A protein and the small-molecule ligand that binds it are described below.
Small molecule (SMILES): O=CCP(=O)(O)O

Binding-site contacts:
Ligand atom C2 contacts residue ARG293 of chain 1.B at 4.5 Å.
Ligand atom C2 contacts residue GLU257 of chain 1.B at 3.6 Å.
Ligand atom O2 contacts residue MET166 of chain 1.B at 3.7 Å.
Ligand atom P contacts residue THR295 of chain 1.B at 4.0 Å.
Ligand atom C1 contacts residue CYS294 of chain 1.B at 2.8 Å (hydrophobic).
Ligand atom P contacts residue CYS294 of chain 1.B at 3.5 Å.
Ligand atom O2 contacts residue ARG293 of chain 1.B at 3.7 Å.
Ligand atom O2 contacts residue CYS294 of chain 1.B at 2.6 Å (h-bond).
Ligand atom C1 contacts residue HIS162 of chain 1.B at 4.3 Å.
Ligand atom O2P contacts residue HIS162 of chain 1.B at 2.8 Å (h-bond).
Ligand atom P contacts residue ARG450 of chain 1.B at 4.0 Å.
Ligand atom O2 contacts residue GLU257 of chain 1.B at 4.5 Å.
Ligand atom C2 contacts residue THR295 of chain 1.B at 4.4 Å.
Ligand atom O1P contacts residue ARG293 of chain 1.B at 3.5 Å (salt-bridge).
Ligand atom O2 contacts residue ASN161 of chain 1.B at 3.8 Å.
Ligand atom O3P contacts residue PHE456 of chain 1.B at 4.1 Å.
Ligand atom O2 contacts residue THR295 of chain 1.B at 4.5 Å.
Ligand atom P contacts residue ARG111 of chain 1.B at 3.9 Å.
Ligand atom O2 contacts residue HIS162 of chain 1.B at 4.1 Å.
Ligand atom C1 contacts residue MET166 of chain 1.B at 3.9 Å (hydrophobic).
Ligand atom O2P contacts residue THR295 of chain 1.B at 4.0 Å.
Ligand atom C1 contacts residue PHE456 of chain 1.B at 4.1 Å (hydrophobic).
Ligand atom O3P contacts residue ARG450 of chain 1.B at 3.9 Å.
Ligand atom O1P contacts residue ARG450 of chain 1.B at 3.1 Å (salt-bridge).
Ligand atom O3P contacts residue CYS294 of chain 1.B at 3.4 Å (h-bond).
Ligand atom C1 contacts residue GLU257 of chain 1.B at 3.8 Å.
Ligand atom O1P contacts residue HIS162 of chain 1.B at 4.0 Å.
Ligand atom O2P contacts residue ARG111 of chain 1.B at 3.7 Å.
Ligand atom O3P contacts residue THR295 of chain 1.B at 2.7 Å (h-bond).
Ligand atom O3P contacts residue ARG293 of chain 1.B at 3.1 Å (salt-bridge).
Ligand atom P contacts residue HIS162 of chain 1.B at 3.9 Å.
Ligand atom O1P contacts residue ARG111 of chain 1.B at 2.9 Å (salt-bridge).
Ligand atom C2 contacts residue MET166 of chain 1.B at 4.0 Å (hydrophobic).
Ligand atom O2P contacts residue ARG293 of chain 1.B at 2.8 Å (salt-bridge).
Ligand atom O2P contacts residue CYS294 of chain 1.B at 4.1 Å.
Ligand atom P contacts residue ARG293 of chain 1.B at 3.6 Å.
Ligand atom C2 contacts residue CYS294 of chain 1.B at 1.8 Å (hydrophobic).

Sequence of chain 1.B:
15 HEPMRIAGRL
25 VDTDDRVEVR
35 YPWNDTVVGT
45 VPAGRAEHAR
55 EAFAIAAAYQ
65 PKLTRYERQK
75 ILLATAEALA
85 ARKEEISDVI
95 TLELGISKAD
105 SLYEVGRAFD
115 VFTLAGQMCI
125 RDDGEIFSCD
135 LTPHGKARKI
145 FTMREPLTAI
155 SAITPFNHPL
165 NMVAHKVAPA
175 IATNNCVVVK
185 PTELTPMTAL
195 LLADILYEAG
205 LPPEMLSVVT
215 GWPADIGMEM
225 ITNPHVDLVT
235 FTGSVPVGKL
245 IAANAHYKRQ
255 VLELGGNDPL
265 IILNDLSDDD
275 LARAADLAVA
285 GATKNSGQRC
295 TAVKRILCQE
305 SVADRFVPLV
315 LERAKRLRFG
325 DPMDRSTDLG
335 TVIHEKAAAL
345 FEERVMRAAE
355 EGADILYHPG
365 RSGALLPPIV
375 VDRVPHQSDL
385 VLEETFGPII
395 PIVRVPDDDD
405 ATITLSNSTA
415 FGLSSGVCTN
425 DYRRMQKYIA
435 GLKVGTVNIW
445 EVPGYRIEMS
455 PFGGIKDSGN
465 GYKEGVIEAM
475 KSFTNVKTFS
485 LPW